A small-molecule ligand and the protein it binds are described below.
Small molecule (SMILES): CC(=O)N[C@H]1[C@H](O[C@H]2[C@H](O)[C@@H](NC(C)=O)CO[C@@H]2CO)O[C@H](CO)[C@@H](O[C@@H]2O[C@H](CO)[C@@H](O)[C@H](O)[C@@H]2O)[C@@H]1O

Binding-site contacts:
Ligand atom C2 contacts residue SER219 of chain 1.A at 4.2 Å.
Ligand atom O4 contacts residue TRP222 of chain 1.A at 4.4 Å.
Ligand atom O5 contacts residue ASN165 of chain 2.A at 2.4 Å (h-bond).
Ligand atom C6 contacts residue VAL244 of chain 2.A at 3.9 Å (hydrophobic).
Ligand atom O7 contacts residue ASN165 of chain 2.A at 3.4 Å (h-bond).
Ligand atom C4 contacts residue TRP222 of chain 1.A at 4.0 Å (hydrophobic).
Ligand atom C7 contacts residue PRO221 of chain 1.A at 4.4 Å (hydrophobic).
Ligand atom C6 contacts residue THR167 of chain 2.A at 3.8 Å.
Ligand atom C4 contacts residue ASN165 of chain 2.A at 4.2 Å.
Ligand atom C3 contacts residue TRP222 of chain 1.A at 4.4 Å (hydrophobic).
Ligand atom O3 contacts residue TRP222 of chain 1.A at 4.1 Å.
Ligand atom C1 contacts residue TRP222 of chain 1.A at 3.6 Å (hydrophobic).
Ligand atom C5 contacts residue TRP222 of chain 1.A at 4.4 Å (hydrophobic).
Ligand atom C1 contacts residue SER219 of chain 1.A at 3.8 Å.
Ligand atom C2 contacts residue TRP222 of chain 1.A at 3.9 Å (hydrophobic).
Ligand atom C7 contacts residue TRP222 of chain 1.A at 4.0 Å (hydrophobic).
Ligand atom C1 contacts residue ASN165 of chain 2.A at 1.4 Å.
Ligand atom O7 contacts residue TRP222 of chain 1.A at 2.8 Å (h-bond).
Ligand atom O5 contacts residue TRP222 of chain 1.A at 4.1 Å.
Ligand atom C8 contacts residue SER219 of chain 1.A at 3.9 Å.
Ligand atom O6 contacts residue THR167 of chain 2.A at 3.3 Å.
Ligand atom C1 contacts residue TRP222 of chain 1.A at 4.5 Å (hydrophobic).
Ligand atom C6 contacts residue TRP222 of chain 1.A at 4.2 Å (hydrophobic).
Ligand atom N2 contacts residue ASN165 of chain 2.A at 3.0 Å (h-bond).
Ligand atom C3 contacts residue ASN165 of chain 2.A at 3.8 Å.
Ligand atom C3 contacts residue TRP222 of chain 1.A at 3.7 Å (hydrophobic).
Ligand atom C4 contacts residue TRP222 of chain 1.A at 4.1 Å (hydrophobic).
Ligand atom O7 contacts residue ARG220 of chain 1.A at 4.4 Å.
Ligand atom C5 contacts residue ASN165 of chain 2.A at 3.6 Å.
Ligand atom C8 contacts residue THR167 of chain 2.A at 4.1 Å.
Ligand atom O4 contacts residue TRP222 of chain 1.A at 4.4 Å.
Ligand atom O7 contacts residue PRO221 of chain 1.A at 3.4 Å.
Ligand atom C7 contacts residue ASN165 of chain 2.A at 3.4 Å.
Ligand atom N2 contacts residue SER219 of chain 1.A at 3.4 Å (h-bond).
Ligand atom C7 contacts residue SER219 of chain 1.A at 4.0 Å.
Ligand atom C2 contacts residue ASN165 of chain 2.A at 2.5 Å.
Ligand atom C8 contacts residue VAL242 of chain 2.A at 3.9 Å (hydrophobic).
Ligand atom C5 contacts residue TRP222 of chain 1.A at 3.6 Å (hydrophobic).
Ligand atom O5 contacts residue TRP222 of chain 1.A at 4.0 Å.
Ligand atom C2 contacts residue TRP222 of chain 1.A at 4.1 Å (hydrophobic).

Sequence of chain 2.A:
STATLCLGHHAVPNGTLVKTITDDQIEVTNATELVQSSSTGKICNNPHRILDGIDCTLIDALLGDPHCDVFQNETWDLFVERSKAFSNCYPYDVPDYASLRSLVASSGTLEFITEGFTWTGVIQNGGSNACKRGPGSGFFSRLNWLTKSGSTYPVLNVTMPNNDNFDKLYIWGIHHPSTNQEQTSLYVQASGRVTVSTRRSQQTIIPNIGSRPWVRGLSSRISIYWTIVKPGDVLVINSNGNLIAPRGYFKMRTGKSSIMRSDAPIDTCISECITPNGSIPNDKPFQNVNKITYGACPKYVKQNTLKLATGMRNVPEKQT

Sequence of chain 1.A:
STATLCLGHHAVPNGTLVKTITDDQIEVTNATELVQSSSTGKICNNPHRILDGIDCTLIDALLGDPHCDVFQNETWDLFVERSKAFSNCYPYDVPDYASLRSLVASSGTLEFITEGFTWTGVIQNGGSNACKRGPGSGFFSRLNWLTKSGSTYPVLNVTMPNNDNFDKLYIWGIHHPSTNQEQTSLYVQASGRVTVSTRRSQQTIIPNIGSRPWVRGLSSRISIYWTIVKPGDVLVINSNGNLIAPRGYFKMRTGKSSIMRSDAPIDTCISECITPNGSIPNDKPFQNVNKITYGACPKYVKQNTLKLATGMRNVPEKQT